Binding-site contacts:
Ligand atom O6 contacts residue THR80 of chain 1.D at 4.0 Å.
Ligand atom C5 contacts residue THR80 of chain 1.D at 4.3 Å.
Ligand atom O5 contacts residue THR80 of chain 1.D at 4.1 Å.
Ligand atom C5 contacts residue ASN78 of chain 1.D at 3.7 Å.
Ligand atom O7 contacts residue ASN78 of chain 1.D at 3.1 Å (h-bond).
Ligand atom C7 contacts residue ASN78 of chain 1.D at 3.3 Å.
Ligand atom C1 contacts residue ASN78 of chain 1.D at 1.4 Å.
Ligand atom O5 contacts residue SER20 of chain 1.D at 4.4 Å.
Ligand atom C1 contacts residue SER20 of chain 1.D at 4.4 Å.
Ligand atom C4 contacts residue ASN78 of chain 1.D at 4.2 Å.
Ligand atom C3 contacts residue ASN78 of chain 1.D at 3.8 Å.
Ligand atom C7 contacts residue VAL22 of chain 1.D at 4.2 Å (hydrophobic).
Ligand atom C6 contacts residue THR80 of chain 1.D at 4.0 Å.
Ligand atom O5 contacts residue ASN78 of chain 1.D at 2.4 Å (h-bond).
Ligand atom C2 contacts residue ASN78 of chain 1.D at 2.5 Å.
Ligand atom N2 contacts residue ASN78 of chain 1.D at 3.0 Å (h-bond).
Ligand atom C8 contacts residue VAL22 of chain 1.D at 3.7 Å (hydrophobic).
Ligand atom C8 contacts residue ASN78 of chain 1.D at 4.5 Å.
Ligand atom C5 contacts residue SER20 of chain 1.D at 3.9 Å.
Ligand atom C6 contacts residue SER20 of chain 1.D at 4.1 Å.

This small molecule binds to this protein.
Small molecule (SMILES): CC(=O)N[C@@H]1[C@@H](O)[C@H](O)[C@@H](CO)O[C@H]1O

Sequence of chain 1.D:
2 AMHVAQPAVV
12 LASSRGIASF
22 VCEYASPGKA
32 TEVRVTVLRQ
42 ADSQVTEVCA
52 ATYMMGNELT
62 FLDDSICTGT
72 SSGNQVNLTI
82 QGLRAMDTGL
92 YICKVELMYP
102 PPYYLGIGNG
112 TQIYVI